Sequence of chain 1.A:
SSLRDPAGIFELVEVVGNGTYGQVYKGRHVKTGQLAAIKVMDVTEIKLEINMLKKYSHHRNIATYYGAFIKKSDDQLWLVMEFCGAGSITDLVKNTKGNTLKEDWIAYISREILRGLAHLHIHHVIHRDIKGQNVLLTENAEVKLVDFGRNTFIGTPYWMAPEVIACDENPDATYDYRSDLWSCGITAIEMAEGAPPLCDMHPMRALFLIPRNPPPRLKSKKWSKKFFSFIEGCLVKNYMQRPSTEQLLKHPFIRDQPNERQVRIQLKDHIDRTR

Binding-site contacts:
Ligand atom C22 contacts residue PHE108 of chain 1.A at 3.3 Å (hydrophobic).
Ligand atom C16 contacts residue TYR37 of chain 1.A at 3.4 Å (hydrophobic).
Ligand atom N21 contacts residue CYS109 of chain 1.A at 2.9 Å (h-bond).
Ligand atom N6 contacts residue MET106 of chain 1.A at 3.9 Å.
Ligand atom N24 contacts residue GLU107 of chain 1.A at 2.8 Å (salt-bridge).
Ligand atom C14 contacts residue VAL171 of chain 1.A at 3.9 Å (hydrophobic).
Ligand atom N4 contacts residue MET106 of chain 1.A at 3.9 Å.
Ligand atom C3 contacts residue MET106 of chain 1.A at 4.0 Å (hydrophobic).
Ligand atom N23 contacts residue LEU161 of chain 1.A at 3.8 Å.
Ligand atom C1 contacts residue ALA53 of chain 1.A at 3.8 Å (hydrophobic).
Ligand atom N21 contacts residue ALA53 of chain 1.A at 3.8 Å.
Ligand atom C3 contacts residue LYS55 of chain 1.A at 3.5 Å.
Ligand atom N4 contacts residue LEU104 of chain 1.A at 4.0 Å.
Ligand atom C20 contacts residue CYS109 of chain 1.A at 3.8 Å (hydrophobic).
Ligand atom C15 contacts residue TYR37 of chain 1.A at 3.6 Å (hydrophobic).
Ligand atom C11 contacts residue TYR37 of chain 1.A at 3.4 Å (hydrophobic).
Ligand atom C3 contacts residue LEU104 of chain 1.A at 3.5 Å (hydrophobic).
Ligand atom N19 contacts residue VAL171 of chain 1.A at 3.9 Å.
Ligand atom N12 contacts residue VAL171 of chain 1.A at 3.6 Å.
Ligand atom C1 contacts residue ILE54 of chain 1.A at 3.7 Å (hydrophobic).
Ligand atom C1 contacts residue LYS55 of chain 1.A at 3.5 Å.
Ligand atom C10 contacts residue ASP172 of chain 1.A at 3.8 Å.
Ligand atom N19 contacts residue LEU161 of chain 1.A at 3.6 Å.
Ligand atom C9 contacts residue LYS55 of chain 1.A at 4.0 Å.
Ligand atom C20 contacts residue ALA53 of chain 1.A at 3.3 Å (hydrophobic).
Ligand atom C22 contacts residue CYS109 of chain 1.A at 3.2 Å (hydrophobic).
Ligand atom N21 contacts residue PHE108 of chain 1.A at 3.4 Å.
Ligand atom C2 contacts residue LYS55 of chain 1.A at 3.6 Å.
Ligand atom C7 contacts residue MET106 of chain 1.A at 4.0 Å (hydrophobic).
Ligand atom C16 contacts residue LEU161 of chain 1.A at 3.8 Å (hydrophobic).
Ligand atom N24 contacts residue ALA53 of chain 1.A at 3.1 Å.
Ligand atom C17 contacts residue LEU161 of chain 1.A at 3.4 Å (hydrophobic).
Ligand atom C18 contacts residue LEU161 of chain 1.A at 3.3 Å (hydrophobic).
Ligand atom C20 contacts residue GLU107 of chain 1.A at 3.9 Å.
Ligand atom C2 contacts residue MET106 of chain 1.A at 4.0 Å (hydrophobic).
Ligand atom N24 contacts residue CYS109 of chain 1.A at 4.0 Å.
Ligand atom C9 contacts residue VAL40 of chain 1.A at 3.5 Å (hydrophobic).
Ligand atom N24 contacts residue MET106 of chain 1.A at 3.5 Å (h-bond).
Ligand atom C18 contacts residue ALA53 of chain 1.A at 3.8 Å (hydrophobic).
Ligand atom C20 contacts residue LEU161 of chain 1.A at 3.6 Å (hydrophobic).

This small molecule binds to this protein.
Small molecule (SMILES): Cc1c[nH]nc1[C@H]1CCCN(c2ccc3ncnc(N)c3n2)C1